Sequence of chain 1.B:
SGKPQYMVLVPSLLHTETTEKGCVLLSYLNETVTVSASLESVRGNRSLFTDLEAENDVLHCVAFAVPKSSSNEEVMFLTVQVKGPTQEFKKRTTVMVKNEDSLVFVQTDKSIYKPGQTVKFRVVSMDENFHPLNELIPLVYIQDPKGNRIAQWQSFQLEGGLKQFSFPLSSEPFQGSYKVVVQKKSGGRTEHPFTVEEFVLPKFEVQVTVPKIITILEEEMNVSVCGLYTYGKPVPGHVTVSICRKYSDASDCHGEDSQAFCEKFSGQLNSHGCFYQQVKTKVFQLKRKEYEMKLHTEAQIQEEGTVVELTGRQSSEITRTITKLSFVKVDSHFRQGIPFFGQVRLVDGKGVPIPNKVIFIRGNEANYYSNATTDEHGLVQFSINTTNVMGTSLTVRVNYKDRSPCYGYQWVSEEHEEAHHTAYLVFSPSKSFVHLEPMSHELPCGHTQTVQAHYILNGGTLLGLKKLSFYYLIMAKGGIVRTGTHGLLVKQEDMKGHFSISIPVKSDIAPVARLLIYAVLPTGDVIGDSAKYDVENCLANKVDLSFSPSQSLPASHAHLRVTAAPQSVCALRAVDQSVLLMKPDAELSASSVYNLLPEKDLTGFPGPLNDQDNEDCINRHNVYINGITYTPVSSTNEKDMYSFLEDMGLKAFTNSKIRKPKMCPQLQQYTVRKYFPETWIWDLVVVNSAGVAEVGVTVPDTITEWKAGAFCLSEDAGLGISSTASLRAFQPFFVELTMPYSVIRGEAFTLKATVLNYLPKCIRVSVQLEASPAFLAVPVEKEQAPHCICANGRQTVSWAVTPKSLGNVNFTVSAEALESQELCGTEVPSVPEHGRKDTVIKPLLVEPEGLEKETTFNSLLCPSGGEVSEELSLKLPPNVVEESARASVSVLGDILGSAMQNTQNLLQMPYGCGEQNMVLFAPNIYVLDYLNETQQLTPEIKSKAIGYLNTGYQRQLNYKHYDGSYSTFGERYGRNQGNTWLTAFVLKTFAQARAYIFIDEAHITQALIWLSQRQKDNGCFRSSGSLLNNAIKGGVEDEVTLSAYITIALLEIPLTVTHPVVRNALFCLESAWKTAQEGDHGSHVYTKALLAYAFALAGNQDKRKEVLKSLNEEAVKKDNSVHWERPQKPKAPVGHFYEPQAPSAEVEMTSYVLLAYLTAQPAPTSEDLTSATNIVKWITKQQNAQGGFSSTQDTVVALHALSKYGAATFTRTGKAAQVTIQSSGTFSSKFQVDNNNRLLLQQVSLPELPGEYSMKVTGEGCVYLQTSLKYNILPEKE

Binding-site contacts:
Ligand atom C2 contacts residue THR111 of chain 1.B at 3.6 Å.
Ligand atom O7 contacts residue PRO29 of chain 1.B at 3.3 Å.
Ligand atom C4 contacts residue ASN55 of chain 1.B at 4.3 Å.
Ligand atom C8 contacts residue PRO29 of chain 1.B at 3.6 Å (hydrophobic).
Ligand atom O5 contacts residue LEU54 of chain 1.B at 3.6 Å.
Ligand atom N2 contacts residue THR111 of chain 1.B at 4.1 Å.
Ligand atom C1 contacts residue THR111 of chain 1.B at 4.3 Å.
Ligand atom N2 contacts residue ASN55 of chain 1.B at 2.9 Å (h-bond).
Ligand atom N2 contacts residue PRO29 of chain 1.B at 4.3 Å.
Ligand atom C2 contacts residue GLN112 of chain 1.B at 4.3 Å.
Ligand atom C3 contacts residue ASN55 of chain 1.B at 3.8 Å.
Ligand atom O3 contacts residue GLN112 of chain 1.B at 4.4 Å.
Ligand atom C2 contacts residue ASN55 of chain 1.B at 2.5 Å.
Ligand atom C6 contacts residue LEU54 of chain 1.B at 4.2 Å (hydrophobic).
Ligand atom N2 contacts residue GLN112 of chain 1.B at 3.4 Å (h-bond).
Ligand atom C5 contacts residue ASN55 of chain 1.B at 3.7 Å.
Ligand atom C7 contacts residue GLN112 of chain 1.B at 3.9 Å.
Ligand atom C7 contacts residue ASN55 of chain 1.B at 3.7 Å.
Ligand atom C1 contacts residue ASN55 of chain 1.B at 1.4 Å.
Ligand atom C8 contacts residue GLN112 of chain 1.B at 3.4 Å.
Ligand atom C7 contacts residue PRO29 of chain 1.B at 3.6 Å (hydrophobic).
Ligand atom C5 contacts residue LEU54 of chain 1.B at 3.8 Å (hydrophobic).
Ligand atom C1 contacts residue LEU54 of chain 1.B at 3.8 Å (hydrophobic).
Ligand atom O7 contacts residue ASN55 of chain 1.B at 3.7 Å.
Ligand atom O5 contacts residue ASN55 of chain 1.B at 2.4 Å (h-bond).

This protein binds this small molecule.
Small molecule (SMILES): CC(=O)N[C@@H]1[C@@H](O)[C@H](O)[C@@H](CO)O[C@H]1O